Sequence of chain 1.B:
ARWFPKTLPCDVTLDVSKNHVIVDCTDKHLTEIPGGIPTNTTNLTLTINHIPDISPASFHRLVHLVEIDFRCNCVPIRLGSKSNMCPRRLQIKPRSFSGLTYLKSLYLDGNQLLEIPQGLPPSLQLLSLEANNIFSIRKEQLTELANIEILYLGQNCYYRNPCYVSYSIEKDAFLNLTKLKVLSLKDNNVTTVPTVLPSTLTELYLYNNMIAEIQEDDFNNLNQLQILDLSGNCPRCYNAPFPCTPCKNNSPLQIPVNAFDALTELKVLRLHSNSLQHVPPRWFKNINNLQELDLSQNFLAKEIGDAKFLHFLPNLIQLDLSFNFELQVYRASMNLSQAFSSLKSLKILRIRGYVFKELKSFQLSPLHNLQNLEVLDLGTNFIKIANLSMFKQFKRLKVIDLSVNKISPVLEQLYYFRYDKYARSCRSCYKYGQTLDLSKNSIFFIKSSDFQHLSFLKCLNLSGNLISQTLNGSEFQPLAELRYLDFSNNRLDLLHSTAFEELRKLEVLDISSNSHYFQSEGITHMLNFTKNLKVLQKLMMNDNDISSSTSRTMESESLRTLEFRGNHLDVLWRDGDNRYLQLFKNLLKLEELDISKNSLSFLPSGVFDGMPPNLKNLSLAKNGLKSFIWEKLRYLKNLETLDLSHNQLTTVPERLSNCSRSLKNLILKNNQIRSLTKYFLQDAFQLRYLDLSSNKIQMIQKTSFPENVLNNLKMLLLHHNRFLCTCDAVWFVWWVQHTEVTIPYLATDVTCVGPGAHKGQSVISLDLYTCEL

The small molecule below binds the protein below.
Small molecule (SMILES): CCCCc1nc2c(N)nc3ccccc3c2n1Cc1ccc(CN)cc1

Sequence of chain 1.A:
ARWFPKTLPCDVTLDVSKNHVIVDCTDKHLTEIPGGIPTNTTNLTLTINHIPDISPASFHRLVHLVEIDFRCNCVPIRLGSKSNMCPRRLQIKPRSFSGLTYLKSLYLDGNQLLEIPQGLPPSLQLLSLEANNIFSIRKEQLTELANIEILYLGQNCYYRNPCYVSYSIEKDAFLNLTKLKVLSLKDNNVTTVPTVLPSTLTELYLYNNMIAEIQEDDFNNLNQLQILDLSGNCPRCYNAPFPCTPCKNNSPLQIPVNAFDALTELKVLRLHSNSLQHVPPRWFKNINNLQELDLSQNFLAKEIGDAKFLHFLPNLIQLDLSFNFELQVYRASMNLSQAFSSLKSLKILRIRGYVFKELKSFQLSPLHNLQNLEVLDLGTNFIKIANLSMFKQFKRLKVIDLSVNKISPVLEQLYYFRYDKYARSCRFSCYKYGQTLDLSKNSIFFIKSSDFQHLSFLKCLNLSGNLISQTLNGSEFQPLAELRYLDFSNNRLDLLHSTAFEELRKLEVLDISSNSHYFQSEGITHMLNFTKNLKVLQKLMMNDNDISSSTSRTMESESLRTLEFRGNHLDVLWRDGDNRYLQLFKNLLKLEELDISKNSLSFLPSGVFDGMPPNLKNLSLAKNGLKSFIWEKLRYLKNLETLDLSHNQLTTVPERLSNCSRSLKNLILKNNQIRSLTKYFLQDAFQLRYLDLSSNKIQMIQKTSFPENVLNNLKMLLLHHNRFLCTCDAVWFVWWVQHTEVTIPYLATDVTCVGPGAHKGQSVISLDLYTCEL

Binding-site contacts:
Ligand atom C2 contacts residue PHE386 of chain 1.B at 3.5 Å (hydrophobic).
Ligand atom C13 contacts residue PHE329 of chain 1.B at 3.5 Å (hydrophobic).
Ligand atom N contacts residue PHE386 of chain 1.B at 3.2 Å.
Ligand atom C20 contacts residue GLN332 of chain 1.B at 3.6 Å.
Ligand atom C21 contacts residue GLN332 of chain 1.B at 3.4 Å.
Ligand atom C18 contacts residue GLN332 of chain 1.B at 3.8 Å.
Ligand atom N contacts residue ASP533 of chain 1.A at 2.6 Å (salt-bridge).
Ligand atom C11 contacts residue GLY562 of chain 1.A at 3.4 Å.
Ligand atom C1 contacts residue LEU535 of chain 1.A at 3.8 Å (hydrophobic).
Ligand atom C contacts residue PHE386 of chain 1.B at 3.2 Å (hydrophobic).
Ligand atom C10 contacts residue THR564 of chain 1.A at 3.6 Å.
Ligand atom N3 contacts residue ASP533 of chain 1.A at 2.8 Å (salt-bridge).
Ligand atom C5 contacts residue TYR334 of chain 1.B at 3.5 Å (hydrophobic).
Ligand atom C contacts residue LEU535 of chain 1.A at 3.6 Å (hydrophobic).
Ligand atom N contacts residue LEU535 of chain 1.A at 3.6 Å.
Ligand atom C14 contacts residue VAL359 of chain 1.B at 3.8 Å (hydrophobic).
Ligand atom C4 contacts residue PHE386 of chain 1.B at 3.7 Å (hydrophobic).
Ligand atom N1 contacts residue THR564 of chain 1.A at 3.4 Å (h-bond).
Ligand atom C7 contacts residue PHE386 of chain 1.B at 3.5 Å (hydrophobic).
Ligand atom C12 contacts residue PHE386 of chain 1.B at 3.8 Å (hydrophobic).
Ligand atom N3 contacts residue ILE563 of chain 1.A at 3.1 Å.
Ligand atom N4 contacts residue SO41 of chain 1.W at 1.3 Å (h-bond).
Ligand atom C19 contacts residue VAL333 of chain 1.B at 3.6 Å (hydrophobic).
Ligand atom C21 contacts residue SO41 of chain 1.W at 2.7 Å.
Ligand atom C12 contacts residue PHE329 of chain 1.B at 3.8 Å (hydrophobic).
Ligand atom C6 contacts residue ASP533 of chain 1.A at 3.4 Å.
Ligand atom C1 contacts residue PHE386 of chain 1.B at 3.6 Å (hydrophobic).
Ligand atom C20 contacts residue VAL333 of chain 1.B at 3.7 Å (hydrophobic).
Ligand atom C2 contacts residue ASP533 of chain 1.A at 3.6 Å.
Ligand atom N3 contacts residue THR564 of chain 1.A at 3.2 Å (h-bond).
Ligand atom C contacts residue ASP533 of chain 1.A at 3.5 Å.
Ligand atom C18 contacts residue SO41 of chain 1.W at 3.2 Å.
Ligand atom C2 contacts residue THR510 of chain 1.A at 3.6 Å.
Ligand atom C6 contacts residue PHE386 of chain 1.B at 3.6 Å (hydrophobic).
Ligand atom C11 contacts residue PHE329 of chain 1.B at 3.6 Å (hydrophobic).
Ligand atom C17 contacts residue GLN332 of chain 1.B at 3.7 Å.
Ligand atom C20 contacts residue SO41 of chain 1.W at 3.5 Å.
Ligand atom C8 contacts residue PHE386 of chain 1.B at 3.6 Å (hydrophobic).
Ligand atom C5 contacts residue SO41 of chain 1.W at 3.8 Å.
Ligand atom C20 contacts residue TYR334 of chain 1.B at 3.8 Å (hydrophobic).